Binding-site contacts:
Ligand atom C2 contacts residue VAL135 of chain 3.A at 3.6 Å (hydrophobic).
Ligand atom C7 contacts residue ASP72 of chain 11.A at 4.0 Å.
Ligand atom F contacts residue HIS138 of chain 3.A at 3.1 Å.
Ligand atom C6 contacts residue MET74 of chain 11.A at 3.8 Å (hydrophobic).
Ligand atom C5 contacts residue MET74 of chain 11.A at 3.9 Å (hydrophobic).
Ligand atom C7 contacts residue HIS138 of chain 3.A at 3.8 Å.
Ligand atom C1 contacts residue LEU102 of chain 11.A at 3.7 Å (hydrophobic).
Ligand atom C2 contacts residue LEU102 of chain 11.A at 3.4 Å (hydrophobic).
Ligand atom C1 contacts residue ASN106 of chain 11.A at 3.1 Å.
Ligand atom N1 contacts residue MET74 of chain 11.A at 2.9 Å (h-bond).
Ligand atom C contacts residue LEU73 of chain 11.A at 3.6 Å (hydrophobic).
Ligand atom C1 contacts residue VAL135 of chain 3.A at 4.1 Å (hydrophobic).
Ligand atom F2 contacts residue LEU73 of chain 11.A at 3.8 Å.
Ligand atom O contacts residue ALA75 of chain 11.A at 3.2 Å (h-bond).
Ligand atom F contacts residue SO41 of chain 11.D at 3.8 Å.
Ligand atom C3 contacts residue VAL135 of chain 3.A at 3.9 Å (hydrophobic).
Ligand atom O contacts residue LEU109 of chain 11.A at 3.8 Å.
Ligand atom F2 contacts residue HIS138 of chain 3.A at 3.3 Å.
Ligand atom N contacts residue GLU134 of chain 3.A at 2.8 Å (salt-bridge).
Ligand atom C3 contacts residue GLU134 of chain 3.A at 4.0 Å.
Ligand atom C contacts residue ASN106 of chain 11.A at 3.2 Å.
Ligand atom F1 contacts residue ALA37 of chain 11.A at 4.0 Å.
Ligand atom F1 contacts residue MET74 of chain 11.A at 3.7 Å.
Ligand atom O contacts residue MET74 of chain 11.A at 3.3 Å.
Ligand atom C4 contacts residue GLU134 of chain 3.A at 3.7 Å.
Ligand atom O contacts residue LEU73 of chain 11.A at 3.5 Å.
Ligand atom C contacts residue LEU109 of chain 11.A at 4.1 Å (hydrophobic).
Ligand atom F2 contacts residue ASP72 of chain 11.A at 2.9 Å.
Ligand atom N1 contacts residue LEU73 of chain 11.A at 3.8 Å.
Ligand atom C2 contacts residue MET105 of chain 11.A at 3.6 Å (hydrophobic).
Ligand atom F2 contacts residue MET74 of chain 11.A at 3.9 Å.
Ligand atom C1 contacts residue LEU109 of chain 11.A at 3.7 Å (hydrophobic).
Ligand atom C6 contacts residue LEU73 of chain 11.A at 3.7 Å (hydrophobic).
Ligand atom C3 contacts residue LEU102 of chain 11.A at 3.7 Å (hydrophobic).
Ligand atom O contacts residue ASN106 of chain 11.A at 2.6 Å (h-bond).
Ligand atom C contacts residue MET74 of chain 11.A at 3.9 Å (hydrophobic).
Ligand atom C1 contacts residue MET105 of chain 11.A at 3.8 Å (hydrophobic).
Ligand atom C5 contacts residue GLU134 of chain 3.A at 3.9 Å.
Ligand atom F1 contacts residue PHE70 of chain 11.A at 3.9 Å.
Ligand atom F contacts residue GLU134 of chain 3.A at 3.4 Å.

Sequence of chain 3.A:
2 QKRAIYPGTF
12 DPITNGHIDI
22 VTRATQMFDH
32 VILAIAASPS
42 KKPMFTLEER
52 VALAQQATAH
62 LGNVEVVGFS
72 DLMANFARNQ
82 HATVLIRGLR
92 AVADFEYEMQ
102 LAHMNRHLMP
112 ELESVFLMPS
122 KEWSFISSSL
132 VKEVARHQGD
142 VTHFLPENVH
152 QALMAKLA

Sequence of chain 11.A:
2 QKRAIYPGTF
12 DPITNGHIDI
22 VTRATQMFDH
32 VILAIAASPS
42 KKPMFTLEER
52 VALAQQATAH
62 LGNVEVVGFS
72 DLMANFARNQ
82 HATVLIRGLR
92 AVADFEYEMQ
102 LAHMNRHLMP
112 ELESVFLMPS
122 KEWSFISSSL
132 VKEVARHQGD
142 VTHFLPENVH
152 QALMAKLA

This protein binds this small molecule.
Small molecule (SMILES): Oc1cccc2nc(C(F)(F)F)[nH]c12